Binding-site contacts:
Ligand atom N6 contacts residue TRP60 of chain 3.A at 3.0 Å.
Ligand atom OP2 contacts residue ARG534 of chain 3.A at 3.6 Å.
Ligand atom C1' contacts residue GLN137 of chain 3.A at 4.0 Å.
Ligand atom OP1 contacts residue PRO276 of chain 3.A at 3.1 Å.
Ligand atom O5' contacts residue PRO276 of chain 3.A at 2.8 Å.
Ligand atom C4' contacts residue PRO276 of chain 3.A at 3.7 Å (hydrophobic).
Ligand atom P contacts residue ASN139 of chain 3.A at 3.7 Å.
Ligand atom O5' contacts residue TRP60 of chain 3.A at 3.8 Å.
Ligand atom N3 contacts residue TRP60 of chain 3.A at 3.0 Å.
Ligand atom C4 contacts residue TRP60 of chain 3.A at 3.5 Å (hydrophobic).
Ligand atom N9 contacts residue TRP60 of chain 3.A at 3.8 Å.
Ligand atom C4' contacts residue GLN137 of chain 3.A at 4.1 Å.
Ligand atom C1' contacts residue TRP60 of chain 3.A at 3.5 Å (hydrophobic).
Ligand atom C2 contacts residue TRP60 of chain 3.A at 3.4 Å (hydrophobic).
Ligand atom C8 contacts residue TRP60 of chain 3.A at 4.4 Å (hydrophobic).
Ligand atom O4' contacts residue TRP60 of chain 3.A at 4.2 Å.
Ligand atom C6 contacts residue TRP60 of chain 3.A at 3.4 Å (hydrophobic).
Ligand atom C3' contacts residue GLN137 of chain 3.A at 2.6 Å.
Ligand atom C5 contacts residue TRP60 of chain 3.A at 3.8 Å (hydrophobic).
Ligand atom N1 contacts residue TRP60 of chain 3.A at 3.5 Å.
Ligand atom N6 contacts residue GLY57 of chain 3.A at 3.7 Å.
Ligand atom N7 contacts residue TRP60 of chain 3.A at 3.9 Å.
Ligand atom P contacts residue PRO276 of chain 3.A at 3.8 Å.
Ligand atom C5' contacts residue PRO276 of chain 3.A at 3.7 Å (hydrophobic).
Ligand atom O3' contacts residue TRP60 of chain 3.A at 4.4 Å.
Ligand atom OP2 contacts residue PRO276 of chain 3.A at 3.9 Å.
Ligand atom C2' contacts residue GLN137 of chain 3.A at 2.9 Å.
Ligand atom O3' contacts residue GLN137 of chain 3.A at 2.0 Å (h-bond).
Ligand atom OP1 contacts residue ASN139 of chain 3.A at 3.1 Å (h-bond).
Ligand atom OP2 contacts residue ASN139 of chain 3.A at 3.3 Å (h-bond).
Ligand atom OP1 contacts residue ASN275 of chain 3.A at 4.5 Å.
Ligand atom P contacts residue GLN137 of chain 3.A at 3.5 Å.
Ligand atom O3' contacts residue PRO276 of chain 3.A at 3.4 Å.
Ligand atom O5' contacts residue GLN137 of chain 3.A at 4.3 Å.
Ligand atom OP1 contacts residue GLN137 of chain 3.A at 4.4 Å.
Ligand atom N6 contacts residue ASP58 of chain 3.A at 4.3 Å.
Ligand atom C2' contacts residue TRP60 of chain 3.A at 4.1 Å (hydrophobic).
Ligand atom OP2 contacts residue TRP60 of chain 3.A at 4.4 Å.
Ligand atom C3' contacts residue PRO276 of chain 3.A at 3.2 Å (hydrophobic).
Ligand atom OP2 contacts residue GLN137 of chain 3.A at 3.8 Å.

Sequence of chain 3.A:
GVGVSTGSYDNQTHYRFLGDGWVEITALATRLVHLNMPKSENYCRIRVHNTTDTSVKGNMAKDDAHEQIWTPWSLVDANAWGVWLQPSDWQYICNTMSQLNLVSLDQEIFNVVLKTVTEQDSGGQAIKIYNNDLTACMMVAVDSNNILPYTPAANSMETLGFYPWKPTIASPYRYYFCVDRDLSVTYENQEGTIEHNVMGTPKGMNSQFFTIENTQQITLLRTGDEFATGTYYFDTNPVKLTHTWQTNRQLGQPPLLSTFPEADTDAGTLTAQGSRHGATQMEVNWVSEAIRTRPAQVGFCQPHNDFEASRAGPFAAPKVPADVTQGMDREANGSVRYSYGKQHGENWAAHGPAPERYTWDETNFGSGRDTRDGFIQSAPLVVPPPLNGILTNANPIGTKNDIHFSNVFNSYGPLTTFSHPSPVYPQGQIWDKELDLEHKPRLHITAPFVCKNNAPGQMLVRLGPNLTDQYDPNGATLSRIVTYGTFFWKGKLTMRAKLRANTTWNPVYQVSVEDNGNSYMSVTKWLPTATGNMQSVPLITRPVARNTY

A protein and the small-molecule ligand that binds it are described below.
Small molecule (SMILES): N=c1ccn([C@H]2C[C@H](O[P](=O)(O)OC[C@H]3O[C@@H](n4cnc5c(N)ncnc54)C[C@@H]3O[P](=O)(O)OC[C@H]3O[C@@H](n4cnc5c(N)ncnc54)C[C@@H]3O[P](=O)(O)OC[C@H]3O[C@@H](n4cnc5c(N)ncnc54)C[C@@H]3O)[C@@H](COP(=O)=O)O2)c(=O)[nH]1